Binding-site contacts:
Ligand atom C6 contacts residue HIS343 of chain 1.B at 4.0 Å.
Ligand atom C4 contacts residue ASP244 of chain 1.B at 3.3 Å.
Ligand atom O1 contacts residue GLU381 of chain 1.B at 3.5 Å (salt-bridge).
Ligand atom P contacts residue MN1 of chain 1.L at 3.1 Å.
Ligand atom C4 contacts residue ASP255 of chain 1.B at 4.0 Å.
Ligand atom O2 contacts residue ASP255 of chain 1.B at 3.0 Å (salt-bridge).
Ligand atom C3 contacts residue LEU225 of chain 1.B at 3.7 Å (hydrophobic).
Ligand atom P contacts residue GLU381 of chain 1.B at 3.7 Å.
Ligand atom C4 contacts residue MN1 of chain 1.K at 3.2 Å.
Ligand atom N1 contacts residue MN1 of chain 1.K at 3.9 Å.
Ligand atom C5 contacts residue ASP244 of chain 1.B at 4.0 Å.
Ligand atom C1 contacts residue GLU381 of chain 1.B at 4.0 Å.
Ligand atom N1 contacts residue ARG418 of chain 1.B at 4.0 Å.
Ligand atom C4 contacts residue PHE212 of chain 1.B at 3.8 Å (hydrophobic).
Ligand atom O2 contacts residue GLU420 of chain 1.B at 3.0 Å (salt-bridge).
Ligand atom C6 contacts residue PHE212 of chain 1.B at 3.8 Å (hydrophobic).
Ligand atom P contacts residue ASP244 of chain 1.B at 3.6 Å.
Ligand atom O1 contacts residue HIS343 of chain 1.B at 2.6 Å (h-bond).
Ligand atom O2 contacts residue MN1 of chain 1.K at 1.7 Å.
Ligand atom O2 contacts residue GLU381 of chain 1.B at 3.3 Å (salt-bridge).
Ligand atom O1 contacts residue ASP255 of chain 1.B at 3.8 Å.
Ligand atom O1 contacts residue MN1 of chain 1.L at 2.6 Å.
Ligand atom N1 contacts residue GLU381 of chain 1.B at 2.9 Å (salt-bridge).
Ligand atom C5 contacts residue PHE212 of chain 1.B at 3.2 Å (hydrophobic).
Ligand atom P contacts residue HIS343 of chain 1.B at 4.0 Å.
Ligand atom C6 contacts residue MN1 of chain 1.K at 3.7 Å.
Ligand atom O2 contacts residue MN1 of chain 1.L at 2.3 Å.
Ligand atom N1 contacts residue MN1 of chain 1.L at 3.9 Å.
Ligand atom N1 contacts residue ASP244 of chain 1.B at 3.8 Å.
Ligand atom C2 contacts residue HIS332 of chain 1.B at 3.6 Å.
Ligand atom C5 contacts residue ILE215 of chain 1.B at 3.8 Å (hydrophobic).
Ligand atom P contacts residue MN1 of chain 1.K at 3.1 Å.
Ligand atom C6 contacts residue VAL342 of chain 1.B at 3.9 Å (hydrophobic).
Ligand atom N2 contacts residue ASP244 of chain 1.B at 3.5 Å (salt-bridge).
Ligand atom C6 contacts residue ASP255 of chain 1.B at 3.6 Å.
Ligand atom C3 contacts residue HIS226 of chain 1.B at 3.9 Å.
Ligand atom N2 contacts residue MN1 of chain 1.K at 3.6 Å.
Ligand atom O2 contacts residue ASP244 of chain 1.B at 3.0 Å (salt-bridge).
Ligand atom C2 contacts residue GLU381 of chain 1.B at 4.0 Å.
Ligand atom O1 contacts residue HIS336 of chain 1.B at 3.5 Å (h-bond).

Sequence of chain 1.B:
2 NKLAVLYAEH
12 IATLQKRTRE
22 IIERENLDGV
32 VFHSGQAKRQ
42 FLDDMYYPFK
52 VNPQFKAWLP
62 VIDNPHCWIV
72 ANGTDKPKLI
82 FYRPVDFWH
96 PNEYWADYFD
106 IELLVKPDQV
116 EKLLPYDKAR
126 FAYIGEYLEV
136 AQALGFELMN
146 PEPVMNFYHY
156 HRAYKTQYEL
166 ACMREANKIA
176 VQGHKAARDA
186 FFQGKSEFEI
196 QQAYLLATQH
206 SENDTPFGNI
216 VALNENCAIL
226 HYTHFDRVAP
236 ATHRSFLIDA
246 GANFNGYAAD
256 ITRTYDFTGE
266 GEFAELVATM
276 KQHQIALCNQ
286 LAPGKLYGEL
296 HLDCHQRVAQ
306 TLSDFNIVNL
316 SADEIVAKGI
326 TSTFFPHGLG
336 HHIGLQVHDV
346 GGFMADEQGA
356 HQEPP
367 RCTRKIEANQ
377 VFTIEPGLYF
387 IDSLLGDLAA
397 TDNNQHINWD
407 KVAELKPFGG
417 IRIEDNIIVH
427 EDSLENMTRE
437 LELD

The small molecule below binds the protein below.
Small molecule (SMILES): CC(C)NP(=O)(O)NC(C)C